Binding-site contacts:
Ligand atom C18 contacts residue MET267 of chain 1.C at 3.8 Å (hydrophobic).
Ligand atom C4 contacts residue LEU229 of chain 1.C at 3.7 Å (hydrophobic).
Ligand atom O11 contacts residue PHE283 of chain 1.C at 3.4 Å.
Ligand atom N9 contacts residue PHE250 of chain 1.C at 3.9 Å.
Ligand atom N25 contacts residue GLY279 of chain 1.C at 3.3 Å.
Ligand atom N1 contacts residue ILE246 of chain 1.C at 3.4 Å.
Ligand atom C7 contacts residue PHE283 of chain 1.C at 3.9 Å (hydrophobic).
Ligand atom C30 contacts residue TYR247 of chain 1.C at 3.9 Å (hydrophobic).
Ligand atom C17 contacts residue MET267 of chain 1.C at 3.7 Å (hydrophobic).
Ligand atom O10 contacts residue GLN280 of chain 1.C at 3.0 Å (h-bond).
Ligand atom C2 contacts residue PHE283 of chain 1.C at 3.6 Å (hydrophobic).
Ligand atom C6 contacts residue VAL232 of chain 1.C at 3.7 Å (hydrophobic).
Ligand atom C17 contacts residue PHE283 of chain 1.C at 3.3 Å (hydrophobic).
Ligand atom N21 contacts residue GLY279 of chain 1.C at 3.8 Å.
Ligand atom N22 contacts residue MET267 of chain 1.C at 3.7 Å.
Ligand atom N24 contacts residue TYR247 of chain 1.C at 2.4 Å (h-bond).
Ligand atom C3 contacts residue PHE283 of chain 1.C at 3.6 Å (hydrophobic).
Ligand atom C6 contacts residue ILE246 of chain 1.C at 3.7 Å (hydrophobic).
Ligand atom C29 contacts residue VAL276 of chain 1.C at 3.9 Å (hydrophobic).
Ligand atom C20 contacts residue GLY279 of chain 1.C at 3.8 Å.
Ligand atom C19 contacts residue GLN280 of chain 1.C at 3.6 Å.
Ligand atom N1 contacts residue PHE283 of chain 1.C at 3.6 Å.
Ligand atom C29 contacts residue GLU275 of chain 1.C at 3.4 Å.
Ligand atom C16 contacts residue PHE283 of chain 1.C at 3.6 Å (hydrophobic).
Ligand atom N24 contacts residue GLY279 of chain 1.C at 3.8 Å.
Ligand atom N5 contacts residue ILE246 of chain 1.C at 3.4 Å.
Ligand atom C6 contacts residue GLN280 of chain 1.C at 3.9 Å.
Ligand atom C19 contacts residue TYR247 of chain 1.C at 3.6 Å (hydrophobic).
Ligand atom O28 contacts residue LYS272 of chain 1.C at 3.9 Å.
Ligand atom C29 contacts residue LYS272 of chain 1.C at 3.4 Å.
Ligand atom C6 contacts residue PHE283 of chain 1.C at 3.8 Å (hydrophobic).
Ligand atom O28 contacts residue GLU275 of chain 1.C at 3.8 Å.
Ligand atom C23 contacts residue TYR247 of chain 1.C at 3.7 Å (hydrophobic).
Ligand atom O28 contacts residue PRO266 of chain 1.C at 3.9 Å.
Ligand atom C23 contacts residue GLY279 of chain 1.C at 3.4 Å.
Ligand atom C23 contacts residue MET267 of chain 1.C at 3.9 Å (hydrophobic).
Ligand atom C20 contacts residue TYR247 of chain 1.C at 3.3 Å (hydrophobic).
Ligand atom C27 contacts residue PRO266 of chain 1.C at 3.7 Å (hydrophobic).
Ligand atom N9 contacts residue PHE283 of chain 1.C at 3.6 Å.
Ligand atom C26 contacts residue GLY279 of chain 1.C at 3.8 Å.

Sequence of chain 1.C:
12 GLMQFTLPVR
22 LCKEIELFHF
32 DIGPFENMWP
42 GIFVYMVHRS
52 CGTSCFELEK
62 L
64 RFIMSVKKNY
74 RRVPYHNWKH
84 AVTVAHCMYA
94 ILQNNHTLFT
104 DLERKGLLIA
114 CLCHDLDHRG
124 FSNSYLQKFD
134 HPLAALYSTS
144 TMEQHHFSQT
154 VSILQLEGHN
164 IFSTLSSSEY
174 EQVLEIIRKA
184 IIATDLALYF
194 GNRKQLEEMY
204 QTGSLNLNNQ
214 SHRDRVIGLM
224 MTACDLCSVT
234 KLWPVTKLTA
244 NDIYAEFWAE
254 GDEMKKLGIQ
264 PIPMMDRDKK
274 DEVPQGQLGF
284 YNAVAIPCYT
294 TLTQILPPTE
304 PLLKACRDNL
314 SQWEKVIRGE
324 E

A protein and the small-molecule ligand that binds it are described below.
Small molecule (SMILES): Cn1ncc(C(=O)N2CCC2)c1C(=O)Nc1ccn2nc(N3CCOCC3)nc2c1